Sequence of chain 1.A:
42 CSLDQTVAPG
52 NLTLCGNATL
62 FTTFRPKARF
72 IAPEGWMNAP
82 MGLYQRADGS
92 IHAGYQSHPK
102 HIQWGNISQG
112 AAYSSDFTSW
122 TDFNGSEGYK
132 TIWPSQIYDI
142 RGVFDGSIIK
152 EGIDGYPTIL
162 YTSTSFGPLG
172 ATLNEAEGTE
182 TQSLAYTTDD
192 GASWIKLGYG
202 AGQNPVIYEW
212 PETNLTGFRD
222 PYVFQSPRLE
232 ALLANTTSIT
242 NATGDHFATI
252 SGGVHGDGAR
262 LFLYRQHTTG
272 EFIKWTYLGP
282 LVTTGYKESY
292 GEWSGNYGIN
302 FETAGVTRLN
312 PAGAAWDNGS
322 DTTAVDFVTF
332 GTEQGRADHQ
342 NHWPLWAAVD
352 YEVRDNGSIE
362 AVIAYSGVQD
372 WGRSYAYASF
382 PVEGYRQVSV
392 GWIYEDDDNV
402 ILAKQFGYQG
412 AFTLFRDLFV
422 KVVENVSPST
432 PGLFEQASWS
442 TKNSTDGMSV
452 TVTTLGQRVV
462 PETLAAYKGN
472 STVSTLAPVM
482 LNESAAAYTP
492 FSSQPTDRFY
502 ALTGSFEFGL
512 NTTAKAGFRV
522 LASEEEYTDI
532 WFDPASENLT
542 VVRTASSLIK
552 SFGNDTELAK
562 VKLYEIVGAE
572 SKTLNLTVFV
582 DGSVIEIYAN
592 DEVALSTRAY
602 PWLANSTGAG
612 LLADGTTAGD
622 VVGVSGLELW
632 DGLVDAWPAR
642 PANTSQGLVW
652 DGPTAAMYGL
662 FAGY

The small molecule below binds the protein below.
Small molecule (SMILES): CC(=O)N[C@@H]1[C@@H](O)[C@H](O)[C@@H](CO)O[C@H]1O

Binding-site contacts:
Ligand atom C5 contacts residue ASN512 of chain 1.A at 3.7 Å.
Ligand atom C1 contacts residue LEU511 of chain 1.A at 4.4 Å (hydrophobic).
Ligand atom N2 contacts residue ASN512 of chain 1.A at 2.7 Å (h-bond).
Ligand atom C4 contacts residue ASN512 of chain 1.A at 4.2 Å.
Ligand atom O6 contacts residue LEU511 of chain 1.A at 4.0 Å.
Ligand atom C3 contacts residue ASN512 of chain 1.A at 3.7 Å.
Ligand atom C1 contacts residue ASN512 of chain 1.A at 1.4 Å.
Ligand atom C7 contacts residue ASN512 of chain 1.A at 3.6 Å.
Ligand atom O5 contacts residue LEU511 of chain 1.A at 3.7 Å.
Ligand atom C2 contacts residue ASN512 of chain 1.A at 2.4 Å.
Ligand atom O6 contacts residue PRO432 of chain 1.A at 4.5 Å.
Ligand atom C6 contacts residue LEU511 of chain 1.A at 4.3 Å (hydrophobic).
Ligand atom O6 contacts residue GLU566 of chain 1.A at 2.6 Å (salt-bridge).
Ligand atom C6 contacts residue GLU566 of chain 1.A at 3.7 Å.
Ligand atom C6 contacts residue PRO432 of chain 1.A at 4.1 Å (hydrophobic).
Ligand atom O6 contacts residue SER430 of chain 1.A at 3.9 Å.
Ligand atom O4 contacts residue SER430 of chain 1.A at 4.0 Å.
Ligand atom O5 contacts residue ASN512 of chain 1.A at 2.3 Å (h-bond).
Ligand atom C6 contacts residue SER430 of chain 1.A at 3.9 Å.
Ligand atom C8 contacts residue ASN512 of chain 1.A at 4.3 Å.
Ligand atom O7 contacts residue ASN512 of chain 1.A at 4.2 Å.